This protein binds this small molecule.
Small molecule (SMILES): Cc1ccc(NC(=O)Nc2cccc(C(=O)O)c2)cc1

Sequence of chain 1.C:
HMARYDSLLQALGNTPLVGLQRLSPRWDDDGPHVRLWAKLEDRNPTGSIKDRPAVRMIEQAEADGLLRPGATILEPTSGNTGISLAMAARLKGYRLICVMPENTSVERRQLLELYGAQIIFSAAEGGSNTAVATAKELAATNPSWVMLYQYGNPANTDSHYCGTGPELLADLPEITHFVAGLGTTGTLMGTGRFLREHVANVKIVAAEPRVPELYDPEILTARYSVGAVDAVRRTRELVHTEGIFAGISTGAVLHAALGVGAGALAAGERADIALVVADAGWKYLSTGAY

Binding-site contacts:
Ligand atom CAA contacts residue PRO213 of chain 1.C at 3.5 Å (hydrophobic).
Ligand atom OAB contacts residue THR81 of chain 1.C at 2.6 Å (h-bond).
Ligand atom CAI contacts residue ALA211 of chain 1.C at 3.6 Å (hydrophobic).
Ligand atom CAT contacts residue LYS54 of chain 1.C at 3.7 Å.
Ligand atom CAA contacts residue GLU212 of chain 1.C at 3.6 Å.
Ligand atom OAB contacts residue THR85 of chain 1.C at 3.4 Å (h-bond).
Ligand atom OAD contacts residue THR81 of chain 1.C at 3.5 Å (h-bond).
Ligand atom CAS contacts residue PLP1 of chain 1.K at 3.5 Å.
Ligand atom CAG contacts residue GLN154 of chain 1.C at 3.7 Å.
Ligand atom CAS contacts residue SER82 of chain 1.C at 3.9 Å.
Ligand atom CAE contacts residue TYR155 of chain 1.C at 3.4 Å (hydrophobic).
Ligand atom CAS contacts residue LYS54 of chain 1.C at 3.7 Å.
Ligand atom CAE contacts residue THR188 of chain 1.C at 3.8 Å.
Ligand atom CAL contacts residue PLP1 of chain 1.K at 3.7 Å.
Ligand atom OAB contacts residue SER82 of chain 1.C at 3.1 Å (h-bond).
Ligand atom CAJ contacts residue SER268 of chain 1.C at 3.5 Å.
Ligand atom CAO contacts residue SER82 of chain 1.C at 3.3 Å.
Ligand atom CAG contacts residue TYR155 of chain 1.C at 3.6 Å (hydrophobic).
Ligand atom CAP contacts residue PLP1 of chain 1.K at 3.6 Å.
Ligand atom OAD contacts residue SER82 of chain 1.C at 3.6 Å.
Ligand atom OAC contacts residue GLY187 of chain 1.C at 3.3 Å.
Ligand atom CAH contacts residue SER268 of chain 1.C at 3.8 Å.
Ligand atom OAB contacts residue GLN154 of chain 1.C at 3.0 Å (h-bond).
Ligand atom NAM contacts residue PLP1 of chain 1.K at 3.5 Å.
Ligand atom CAL contacts residue SER82 of chain 1.C at 3.1 Å.
Ligand atom CAA contacts residue ALA271 of chain 1.C at 3.4 Å (hydrophobic).
Ligand atom OAD contacts residue LYS54 of chain 1.C at 3.8 Å.
Ligand atom CAR contacts residue SER268 of chain 1.C at 3.8 Å.
Ligand atom OAC contacts residue PLP1 of chain 1.K at 3.7 Å.
Ligand atom CAO contacts residue THR85 of chain 1.C at 3.4 Å.
Ligand atom CAI contacts residue GLY185 of chain 1.C at 3.8 Å.
Ligand atom CAK contacts residue PLP1 of chain 1.K at 3.6 Å.
Ligand atom CAT contacts residue SER82 of chain 1.C at 3.2 Å.
Ligand atom CAO contacts residue THR81 of chain 1.C at 3.5 Å.
Ligand atom OAD contacts residue ASN84 of chain 1.C at 3.1 Å (h-bond).
Ligand atom NAN contacts residue PLP1 of chain 1.K at 3.4 Å.
Ligand atom CAL contacts residue LYS54 of chain 1.C at 3.3 Å.
Ligand atom OAD contacts residue THR85 of chain 1.C at 2.8 Å (h-bond).
Ligand atom CAR contacts residue PLP1 of chain 1.K at 3.8 Å.
Ligand atom CAO contacts residue GLN154 of chain 1.C at 3.8 Å.